This small molecule binds to this protein.
Small molecule (SMILES): CC(C)=CCN1Cc2c(Cl)ccc3[nH]c(=S)n(c23)C[C@@H]1C

Binding-site contacts:
Ligand atom C3A contacts residue LEU100 of chain 1.A at 3.8 Å (hydrophobic).
Ligand atom C9 contacts residue TYR318 of chain 1.A at 3.3 Å (hydrophobic).
Ligand atom C8 contacts residue VAL106 of chain 1.A at 4.1 Å (hydrophobic).
Ligand atom C9 contacts residue LEU100 of chain 1.A at 3.8 Å (hydrophobic).
Ligand atom C10 contacts residue LYS101 of chain 1.A at 4.3 Å.
Ligand atom C16 contacts residue TRP229 of chain 1.A at 3.9 Å (hydrophobic).
Ligand atom C7A contacts residue VAL106 of chain 1.A at 4.0 Å (hydrophobic).
Ligand atom CL8 contacts residue PHE227 of chain 1.A at 3.8 Å.
Ligand atom C1A contacts residue LYS101 of chain 1.A at 3.7 Å.
Ligand atom N6 contacts residue TYR188 of chain 1.A at 3.7 Å.
Ligand atom N1 contacts residue LYS101 of chain 1.A at 2.7 Å (salt-bridge).
Ligand atom C5 contacts residue TYR188 of chain 1.A at 4.2 Å (hydrophobic).
Ligand atom C2 contacts residue LEU100 of chain 1.A at 3.9 Å (hydrophobic).
Ligand atom C7 contacts residue TYR188 of chain 1.A at 3.6 Å (hydrophobic).
Ligand atom C15 contacts residue TRP229 of chain 1.A at 3.6 Å (hydrophobic).
Ligand atom S2 contacts residue LYS103 of chain 1.A at 3.7 Å.
Ligand atom C12 contacts residue CYS181 of chain 1.A at 3.9 Å (hydrophobic).
Ligand atom C11 contacts residue TYR188 of chain 1.A at 2.8 Å (hydrophobic).
Ligand atom C1A contacts residue TYR318 of chain 1.A at 4.0 Å (hydrophobic).
Ligand atom C2 contacts residue LYS101 of chain 1.A at 3.6 Å.
Ligand atom C5 contacts residue CYS181 of chain 1.A at 4.3 Å (hydrophobic).
Ligand atom C11 contacts residue VAL179 of chain 1.A at 4.0 Å (hydrophobic).
Ligand atom C14 contacts residue TRP229 of chain 1.A at 4.3 Å (hydrophobic).
Ligand atom C16 contacts residue TYR188 of chain 1.A at 3.5 Å (hydrophobic).
Ligand atom C10 contacts residue LEU100 of chain 1.A at 3.4 Å (hydrophobic).
Ligand atom C13 contacts residue TYR188 of chain 1.A at 3.7 Å (hydrophobic).
Ligand atom C11 contacts residue ILE180 of chain 1.A at 4.2 Å (hydrophobic).
Ligand atom N1 contacts residue LEU100 of chain 1.A at 3.2 Å.
Ligand atom C8 contacts residue LEU100 of chain 1.A at 4.2 Å (hydrophobic).
Ligand atom C10 contacts residue TYR318 of chain 1.A at 3.0 Å (hydrophobic).
Ligand atom CL8 contacts residue TYR188 of chain 1.A at 3.5 Å.
Ligand atom C11 contacts residue CYS181 of chain 1.A at 4.1 Å (hydrophobic).
Ligand atom CL8 contacts residue VAL106 of chain 1.A at 3.9 Å.
Ligand atom C14 contacts residue TYR188 of chain 1.A at 3.9 Å (hydrophobic).
Ligand atom C12 contacts residue TYR188 of chain 1.A at 3.1 Å (hydrophobic).
Ligand atom C1A contacts residue LEU100 of chain 1.A at 3.3 Å (hydrophobic).
Ligand atom C9 contacts residue LEU234 of chain 1.A at 4.2 Å (hydrophobic).
Ligand atom C7A contacts residue LEU100 of chain 1.A at 4.2 Å (hydrophobic).
Ligand atom S2 contacts residue LYS101 of chain 1.A at 3.8 Å.
Ligand atom C7 contacts residue VAL106 of chain 1.A at 3.7 Å (hydrophobic).

Sequence of chain 1.B:
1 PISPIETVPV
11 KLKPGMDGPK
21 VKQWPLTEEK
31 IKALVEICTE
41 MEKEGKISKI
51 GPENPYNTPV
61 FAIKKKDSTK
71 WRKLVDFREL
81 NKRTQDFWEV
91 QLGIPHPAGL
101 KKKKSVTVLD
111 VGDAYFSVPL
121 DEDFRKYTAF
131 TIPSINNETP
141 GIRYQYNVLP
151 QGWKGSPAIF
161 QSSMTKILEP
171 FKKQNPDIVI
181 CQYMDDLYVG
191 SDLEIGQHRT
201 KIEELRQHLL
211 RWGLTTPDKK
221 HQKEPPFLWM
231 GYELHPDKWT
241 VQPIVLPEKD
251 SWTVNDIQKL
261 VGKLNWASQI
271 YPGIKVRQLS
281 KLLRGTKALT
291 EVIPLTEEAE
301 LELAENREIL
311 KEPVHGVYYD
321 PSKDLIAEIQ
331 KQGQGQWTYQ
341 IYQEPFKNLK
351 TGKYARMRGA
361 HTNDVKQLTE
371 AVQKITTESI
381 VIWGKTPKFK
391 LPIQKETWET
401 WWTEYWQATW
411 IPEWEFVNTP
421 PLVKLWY

Sequence of chain 1.A:
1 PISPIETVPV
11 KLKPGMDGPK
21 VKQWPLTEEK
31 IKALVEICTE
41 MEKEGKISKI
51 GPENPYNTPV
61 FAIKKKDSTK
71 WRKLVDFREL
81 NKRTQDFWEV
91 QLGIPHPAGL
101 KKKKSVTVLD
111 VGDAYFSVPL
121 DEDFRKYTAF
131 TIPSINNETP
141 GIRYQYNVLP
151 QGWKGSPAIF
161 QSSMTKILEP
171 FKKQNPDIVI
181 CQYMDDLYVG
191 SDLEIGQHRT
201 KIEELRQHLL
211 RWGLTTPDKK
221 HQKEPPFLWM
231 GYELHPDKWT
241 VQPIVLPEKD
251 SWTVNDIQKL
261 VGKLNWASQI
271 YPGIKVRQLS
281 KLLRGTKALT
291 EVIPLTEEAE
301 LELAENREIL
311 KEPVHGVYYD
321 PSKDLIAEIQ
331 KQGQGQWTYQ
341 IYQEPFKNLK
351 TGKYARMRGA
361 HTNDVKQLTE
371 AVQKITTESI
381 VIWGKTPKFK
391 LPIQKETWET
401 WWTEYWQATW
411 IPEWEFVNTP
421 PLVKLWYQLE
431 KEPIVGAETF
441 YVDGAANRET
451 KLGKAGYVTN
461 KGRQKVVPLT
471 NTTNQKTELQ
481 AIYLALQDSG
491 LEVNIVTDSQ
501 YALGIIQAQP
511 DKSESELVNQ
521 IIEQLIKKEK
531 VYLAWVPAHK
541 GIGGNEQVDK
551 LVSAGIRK